Binding-site contacts:
Ligand atom C3 contacts residue TRP137 of chain 2.A at 4.1 Å (hydrophobic).
Ligand atom O5 contacts residue FMT1 of chain 2.C at 2.9 Å (h-bond).
Ligand atom C3 contacts residue MG1 of chain 2.D at 4.3 Å.
Ligand atom C3 contacts residue GLU181 of chain 2.A at 4.0 Å.
Ligand atom O2 contacts residue FMT1 of chain 2.C at 3.3 Å (h-bond).
Ligand atom C3 contacts residue TRP16 of chain 2.A at 4.3 Å (hydrophobic).
Ligand atom O2 contacts residue ASP287 of chain 2.A at 2.9 Å (salt-bridge).
Ligand atom C3 contacts residue HIS54 of chain 2.A at 3.2 Å.
Ligand atom O1 contacts residue ASP245 of chain 2.A at 4.2 Å.
Ligand atom O5 contacts residue ASP287 of chain 2.A at 2.6 Å (salt-bridge).
Ligand atom O3 contacts residue TRP137 of chain 2.A at 3.5 Å.
Ligand atom O1 contacts residue TRP137 of chain 2.A at 4.3 Å.
Ligand atom O1 contacts residue MG1 of chain 2.D at 2.2 Å.
Ligand atom O2 contacts residue TRP16 of chain 2.A at 4.4 Å.
Ligand atom O1 contacts residue GLU181 of chain 2.A at 2.9 Å (salt-bridge).
Ligand atom O5 contacts residue TRP16 of chain 2.A at 3.5 Å (h-bond).
Ligand atom C1 contacts residue TRP137 of chain 2.A at 3.9 Å (hydrophobic).
Ligand atom C2 contacts residue ASP245 of chain 2.A at 4.2 Å.
Ligand atom O3 contacts residue PHE94 of chain 2.A at 3.7 Å.
Ligand atom C1 contacts residue MG1 of chain 2.D at 2.9 Å.
Ligand atom O5 contacts residue MG1 of chain 2.D at 3.4 Å.
Ligand atom O1 contacts residue GLU217 of chain 2.A at 3.2 Å (salt-bridge).
Ligand atom O3 contacts residue HIS54 of chain 2.A at 2.6 Å (h-bond).
Ligand atom C2 contacts residue FMT1 of chain 2.C at 3.2 Å.
Ligand atom C1 contacts residue ASP287 of chain 2.A at 3.1 Å.
Ligand atom O1 contacts residue HIS220 of chain 2.A at 3.8 Å.
Ligand atom C2 contacts residue GLU181 of chain 2.A at 3.1 Å.
Ligand atom C1 contacts residue GLU217 of chain 2.A at 4.4 Å.
Ligand atom O2 contacts residue ASP245 of chain 2.A at 2.9 Å (salt-bridge).
Ligand atom C2 contacts residue MG1 of chain 2.D at 3.0 Å.
Ligand atom C1 contacts residue GLU181 of chain 2.A at 3.8 Å.
Ligand atom O2 contacts residue MG1 of chain 2.D at 2.1 Å.
Ligand atom O1 contacts residue ASP287 of chain 2.A at 2.8 Å (salt-bridge).
Ligand atom C2 contacts residue ASP287 of chain 2.A at 3.6 Å.
Ligand atom C2 contacts residue TRP137 of chain 2.A at 3.8 Å (hydrophobic).
Ligand atom C1 contacts residue FMT1 of chain 2.C at 2.1 Å.
Ligand atom O2 contacts residue GLU181 of chain 2.A at 2.5 Å (salt-bridge).
Ligand atom C3 contacts residue THR90 of chain 2.A at 4.3 Å.
Ligand atom O2 contacts residue GLU217 of chain 2.A at 4.1 Å.
Ligand atom O1 contacts residue FMT1 of chain 2.C at 0.8 Å (h-bond).

A protein and the small-molecule ligand that binds it are described below.
Small molecule (SMILES): OC[C@@H](O)C(O)O

Sequence of chain 2.A:
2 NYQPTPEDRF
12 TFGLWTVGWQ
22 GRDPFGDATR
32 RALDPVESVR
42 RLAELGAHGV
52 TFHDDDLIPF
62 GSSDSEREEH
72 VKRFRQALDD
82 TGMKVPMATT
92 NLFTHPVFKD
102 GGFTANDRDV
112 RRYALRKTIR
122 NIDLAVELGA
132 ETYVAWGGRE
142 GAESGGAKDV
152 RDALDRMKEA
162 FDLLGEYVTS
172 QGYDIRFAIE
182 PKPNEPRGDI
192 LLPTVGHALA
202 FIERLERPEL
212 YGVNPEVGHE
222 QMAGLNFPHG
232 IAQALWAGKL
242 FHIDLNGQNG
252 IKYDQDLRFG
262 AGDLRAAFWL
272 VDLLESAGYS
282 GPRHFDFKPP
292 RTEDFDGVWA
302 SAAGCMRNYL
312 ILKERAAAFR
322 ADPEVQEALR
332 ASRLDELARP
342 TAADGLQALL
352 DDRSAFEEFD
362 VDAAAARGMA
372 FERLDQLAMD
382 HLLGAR